This small molecule binds to this protein.
Small molecule (SMILES): CC(=O)N[C@@H]1[C@@H](O)[C@H](O)[C@@H](CO)O[C@H]1O

Binding-site contacts:
Ligand atom O7 contacts residue ALA141 of chain 1.A at 4.1 Å.
Ligand atom N2 contacts residue ASN144 of chain 1.A at 4.3 Å.
Ligand atom N2 contacts residue ARG140 of chain 1.A at 3.6 Å.
Ligand atom C7 contacts residue ARG140 of chain 1.A at 4.1 Å.
Ligand atom C1 contacts residue ARG140 of chain 1.A at 3.4 Å.
Ligand atom C5 contacts residue ARG140 of chain 1.A at 4.1 Å.
Ligand atom C6 contacts residue MET148 of chain 1.A at 4.0 Å (hydrophobic).
Ligand atom C7 contacts residue ASN144 of chain 1.A at 4.4 Å.
Ligand atom O6 contacts residue ASN144 of chain 1.A at 4.4 Å.
Ligand atom C8 contacts residue ALA141 of chain 1.A at 3.8 Å (hydrophobic).
Ligand atom O6 contacts residue MET148 of chain 1.A at 3.7 Å.
Ligand atom C8 contacts residue ARG140 of chain 1.A at 4.0 Å.
Ligand atom C1 contacts residue ASN144 of chain 1.A at 2.8 Å.
Ligand atom O5 contacts residue ASN144 of chain 1.A at 2.5 Å (h-bond).
Ligand atom C5 contacts residue ASN144 of chain 1.A at 3.9 Å.
Ligand atom O5 contacts residue ARG140 of chain 1.A at 4.2 Å.
Ligand atom O7 contacts residue VAL458 of chain 1.A at 4.5 Å.
Ligand atom C7 contacts residue ALA141 of chain 1.A at 4.3 Å (hydrophobic).
Ligand atom O5 contacts residue MET148 of chain 1.A at 4.1 Å.
Ligand atom C6 contacts residue ASN144 of chain 1.A at 4.3 Å.
Ligand atom C8 contacts residue PRO137 of chain 1.A at 3.2 Å (hydrophobic).
Ligand atom O7 contacts residue ASN144 of chain 1.A at 3.9 Å.
Ligand atom C2 contacts residue ASN144 of chain 1.A at 3.5 Å.
Ligand atom C2 contacts residue ARG140 of chain 1.A at 4.4 Å.

Sequence of chain 1.A:
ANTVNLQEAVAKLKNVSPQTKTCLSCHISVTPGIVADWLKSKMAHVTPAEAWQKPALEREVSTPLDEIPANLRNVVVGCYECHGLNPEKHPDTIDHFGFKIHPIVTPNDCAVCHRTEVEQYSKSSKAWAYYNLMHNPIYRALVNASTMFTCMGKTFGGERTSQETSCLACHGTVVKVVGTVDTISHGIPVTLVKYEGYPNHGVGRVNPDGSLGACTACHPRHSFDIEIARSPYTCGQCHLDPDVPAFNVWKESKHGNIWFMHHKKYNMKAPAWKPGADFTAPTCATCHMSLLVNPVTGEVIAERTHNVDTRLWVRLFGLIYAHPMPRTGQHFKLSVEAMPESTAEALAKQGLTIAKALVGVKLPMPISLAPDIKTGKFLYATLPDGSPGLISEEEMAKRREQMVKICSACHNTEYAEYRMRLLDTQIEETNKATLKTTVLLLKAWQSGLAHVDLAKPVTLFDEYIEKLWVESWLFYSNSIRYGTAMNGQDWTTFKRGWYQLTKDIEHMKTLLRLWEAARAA